Sequence of chain 1.A:
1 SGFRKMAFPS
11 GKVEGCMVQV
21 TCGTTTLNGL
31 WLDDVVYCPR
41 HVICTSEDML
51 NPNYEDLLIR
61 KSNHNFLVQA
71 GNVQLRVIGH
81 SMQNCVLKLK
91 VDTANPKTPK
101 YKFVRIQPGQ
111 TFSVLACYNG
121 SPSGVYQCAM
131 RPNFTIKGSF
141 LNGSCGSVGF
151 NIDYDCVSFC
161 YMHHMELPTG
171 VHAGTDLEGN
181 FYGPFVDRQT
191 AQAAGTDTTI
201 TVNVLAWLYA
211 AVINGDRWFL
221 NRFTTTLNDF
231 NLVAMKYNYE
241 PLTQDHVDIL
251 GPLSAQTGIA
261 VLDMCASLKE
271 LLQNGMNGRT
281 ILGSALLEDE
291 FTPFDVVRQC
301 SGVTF

Sequence of chain 1.B:
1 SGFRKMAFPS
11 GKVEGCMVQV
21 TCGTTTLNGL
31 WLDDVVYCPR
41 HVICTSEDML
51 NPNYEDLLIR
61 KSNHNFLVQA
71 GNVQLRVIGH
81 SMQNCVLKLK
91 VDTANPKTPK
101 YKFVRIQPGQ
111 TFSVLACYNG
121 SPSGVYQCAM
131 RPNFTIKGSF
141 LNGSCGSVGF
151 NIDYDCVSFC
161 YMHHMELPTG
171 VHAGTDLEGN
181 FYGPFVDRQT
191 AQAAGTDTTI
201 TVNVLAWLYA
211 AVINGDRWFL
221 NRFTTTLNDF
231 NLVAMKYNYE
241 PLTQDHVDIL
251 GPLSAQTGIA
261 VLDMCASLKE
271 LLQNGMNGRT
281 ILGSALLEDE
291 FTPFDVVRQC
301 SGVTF

Binding-site contacts:
Ligand atom C24 contacts residue PHE140 of chain 1.B at 3.6 Å (hydrophobic).
Ligand atom C26 contacts residue PHE140 of chain 1.B at 3.8 Å (hydrophobic).
Ligand atom C4 contacts residue THR25 of chain 1.B at 3.7 Å.
Ligand atom O3 contacts residue GLY143 of chain 1.B at 3.0 Å (h-bond).
Ligand atom C23 contacts residue SER144 of chain 1.B at 3.6 Å.
Ligand atom C22 contacts residue SER144 of chain 1.B at 3.6 Å.
Ligand atom C contacts residue CYS145 of chain 1.B at 1.7 Å (hydrophobic).
Ligand atom C24 contacts residue LEU141 of chain 1.B at 3.8 Å (hydrophobic).
Ligand atom C26 contacts residue ASN142 of chain 1.B at 3.7 Å.
Ligand atom C contacts residue HIS41 of chain 1.B at 3.6 Å.
Ligand atom O1 contacts residue GLY143 of chain 1.B at 3.6 Å.
Ligand atom C26 contacts residue GLU166 of chain 1.B at 3.7 Å.
Ligand atom C16 contacts residue SER46 of chain 1.B at 2.7 Å.
Ligand atom C25 contacts residue GLU166 of chain 1.B at 3.3 Å.
Ligand atom C17 contacts residue SER46 of chain 1.B at 3.0 Å.
Ligand atom C24 contacts residue HIS163 of chain 1.B at 3.3 Å.
Ligand atom C23 contacts residue HIS163 of chain 1.B at 3.8 Å.
Ligand atom C15 contacts residue SER46 of chain 1.B at 3.4 Å.
Ligand atom N2 contacts residue CYS145 of chain 1.B at 3.3 Å.
Ligand atom C12 contacts residue ASN142 of chain 1.B at 3.8 Å.
Ligand atom C22 contacts residue HIS164 of chain 1.B at 3.6 Å.
Ligand atom O3 contacts residue CYS145 of chain 1.B at 2.9 Å (h-bond).
Ligand atom O3 contacts residue SER144 of chain 1.B at 3.3 Å (h-bond).
Ligand atom O contacts residue HIS41 of chain 1.B at 2.5 Å (h-bond).
Ligand atom C22 contacts residue HIS163 of chain 1.B at 3.3 Å.
Ligand atom C26 contacts residue LEU141 of chain 1.B at 3.6 Å (hydrophobic).
Ligand atom O2 contacts residue ASN142 of chain 1.B at 3.8 Å.
Ligand atom C2 contacts residue CYS145 of chain 1.B at 3.2 Å (hydrophobic).
Ligand atom N contacts residue CYS145 of chain 1.B at 3.7 Å.
Ligand atom C5 contacts residue THR25 of chain 1.B at 3.7 Å.
Ligand atom O contacts residue CYS145 of chain 1.B at 2.5 Å (h-bond).
Ligand atom C27 contacts residue ASN142 of chain 1.B at 3.2 Å.
Ligand atom O contacts residue HIS164 of chain 1.B at 3.2 Å (h-bond).
Ligand atom C8 contacts residue THR26 of chain 1.B at 3.8 Å.
Ligand atom C24 contacts residue SER144 of chain 1.B at 3.4 Å.
Ligand atom O1 contacts residue ASN142 of chain 1.B at 3.0 Å.
Ligand atom C25 contacts residue PHE140 of chain 1.B at 3.3 Å (hydrophobic).
Ligand atom C21 contacts residue CYS145 of chain 1.B at 2.5 Å (hydrophobic).
Ligand atom C1 contacts residue CYS145 of chain 1.B at 2.9 Å (hydrophobic).
Ligand atom N2 contacts residue HIS164 of chain 1.B at 3.1 Å (h-bond).

The protein below binds the small molecule below.
Small molecule (SMILES): O=C(NCc1ccccn1)[C@@H](O)[C@@H](Cc1ccccc1)NC(=O)[C@H]1CCC(=O)N1Cc1ccccc1